A protein and the small-molecule ligand that binds it are described below.
Small molecule (SMILES): CC(=O)N[C@H]1[C@H](O[C@H]2[C@H](O)[C@@H](NC(C)=O)CO[C@@H]2CO)O[C@H](CO)[C@@H](O)[C@@H]1O

Binding-site contacts:
Ligand atom O7 contacts residue THR156 of chain 3.B at 4.2 Å.
Ligand atom N2 contacts residue GLU147 of chain 3.B at 2.7 Å (salt-bridge).
Ligand atom C5 contacts residue THR156 of chain 3.B at 3.5 Å.
Ligand atom O7 contacts residue ASN154 of chain 3.B at 3.1 Å (h-bond).
Ligand atom O6 contacts residue GLU147 of chain 3.B at 3.4 Å (salt-bridge).
Ligand atom C8 contacts residue ASN154 of chain 3.B at 4.0 Å.
Ligand atom C2 contacts residue ASN154 of chain 3.B at 2.5 Å.
Ligand atom O7 contacts residue GLU147 of chain 3.B at 3.6 Å.
Ligand atom O5 contacts residue THR156 of chain 3.B at 3.6 Å.
Ligand atom C1 contacts residue GLU150 of chain 3.B at 4.4 Å.
Ligand atom O5 contacts residue GLU150 of chain 3.B at 4.0 Å.
Ligand atom C2 contacts residue GLU147 of chain 3.B at 3.9 Å.
Ligand atom C1 contacts residue THR156 of chain 3.B at 4.0 Å.
Ligand atom C6 contacts residue SER151 of chain 3.B at 3.8 Å.
Ligand atom C3 contacts residue ASN154 of chain 3.B at 3.9 Å.
Ligand atom C5 contacts residue ASN154 of chain 3.B at 3.6 Å.
Ligand atom O5 contacts residue SER151 of chain 3.B at 4.1 Å.
Ligand atom C7 contacts residue GLU147 of chain 3.B at 2.9 Å.
Ligand atom C4 contacts residue ASN154 of chain 3.B at 4.2 Å.
Ligand atom O5 contacts residue ASN154 of chain 3.B at 2.4 Å (h-bond).
Ligand atom C6 contacts residue THR156 of chain 3.B at 3.9 Å.
Ligand atom C3 contacts residue GLU147 of chain 3.B at 4.1 Å.
Ligand atom C8 contacts residue GLU147 of chain 3.B at 3.2 Å.
Ligand atom O6 contacts residue GLU150 of chain 3.B at 3.8 Å.
Ligand atom O3 contacts residue GLU147 of chain 3.B at 3.9 Å.
Ligand atom C7 contacts residue ASN154 of chain 3.B at 3.1 Å.
Ligand atom O6 contacts residue SER151 of chain 3.B at 3.9 Å.
Ligand atom C6 contacts residue GLU147 of chain 3.B at 4.1 Å.
Ligand atom C1 contacts residue ASN154 of chain 3.B at 1.4 Å.
Ligand atom N2 contacts residue ASN154 of chain 3.B at 2.9 Å (h-bond).

Sequence of chain 3.B:
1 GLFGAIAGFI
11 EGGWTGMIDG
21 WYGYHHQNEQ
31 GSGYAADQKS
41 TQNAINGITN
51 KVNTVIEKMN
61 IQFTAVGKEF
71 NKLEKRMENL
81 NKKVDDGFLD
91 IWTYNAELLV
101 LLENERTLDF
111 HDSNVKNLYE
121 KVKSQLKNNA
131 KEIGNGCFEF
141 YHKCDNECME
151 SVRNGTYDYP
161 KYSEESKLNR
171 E